A protein and the small-molecule ligand that binds it are described below.
Small molecule (SMILES): CC(=O)N[C@@H]1[C@@H](O)[C@H](O)[C@@H](CO)O[C@H]1O

Sequence of chain 1.B:
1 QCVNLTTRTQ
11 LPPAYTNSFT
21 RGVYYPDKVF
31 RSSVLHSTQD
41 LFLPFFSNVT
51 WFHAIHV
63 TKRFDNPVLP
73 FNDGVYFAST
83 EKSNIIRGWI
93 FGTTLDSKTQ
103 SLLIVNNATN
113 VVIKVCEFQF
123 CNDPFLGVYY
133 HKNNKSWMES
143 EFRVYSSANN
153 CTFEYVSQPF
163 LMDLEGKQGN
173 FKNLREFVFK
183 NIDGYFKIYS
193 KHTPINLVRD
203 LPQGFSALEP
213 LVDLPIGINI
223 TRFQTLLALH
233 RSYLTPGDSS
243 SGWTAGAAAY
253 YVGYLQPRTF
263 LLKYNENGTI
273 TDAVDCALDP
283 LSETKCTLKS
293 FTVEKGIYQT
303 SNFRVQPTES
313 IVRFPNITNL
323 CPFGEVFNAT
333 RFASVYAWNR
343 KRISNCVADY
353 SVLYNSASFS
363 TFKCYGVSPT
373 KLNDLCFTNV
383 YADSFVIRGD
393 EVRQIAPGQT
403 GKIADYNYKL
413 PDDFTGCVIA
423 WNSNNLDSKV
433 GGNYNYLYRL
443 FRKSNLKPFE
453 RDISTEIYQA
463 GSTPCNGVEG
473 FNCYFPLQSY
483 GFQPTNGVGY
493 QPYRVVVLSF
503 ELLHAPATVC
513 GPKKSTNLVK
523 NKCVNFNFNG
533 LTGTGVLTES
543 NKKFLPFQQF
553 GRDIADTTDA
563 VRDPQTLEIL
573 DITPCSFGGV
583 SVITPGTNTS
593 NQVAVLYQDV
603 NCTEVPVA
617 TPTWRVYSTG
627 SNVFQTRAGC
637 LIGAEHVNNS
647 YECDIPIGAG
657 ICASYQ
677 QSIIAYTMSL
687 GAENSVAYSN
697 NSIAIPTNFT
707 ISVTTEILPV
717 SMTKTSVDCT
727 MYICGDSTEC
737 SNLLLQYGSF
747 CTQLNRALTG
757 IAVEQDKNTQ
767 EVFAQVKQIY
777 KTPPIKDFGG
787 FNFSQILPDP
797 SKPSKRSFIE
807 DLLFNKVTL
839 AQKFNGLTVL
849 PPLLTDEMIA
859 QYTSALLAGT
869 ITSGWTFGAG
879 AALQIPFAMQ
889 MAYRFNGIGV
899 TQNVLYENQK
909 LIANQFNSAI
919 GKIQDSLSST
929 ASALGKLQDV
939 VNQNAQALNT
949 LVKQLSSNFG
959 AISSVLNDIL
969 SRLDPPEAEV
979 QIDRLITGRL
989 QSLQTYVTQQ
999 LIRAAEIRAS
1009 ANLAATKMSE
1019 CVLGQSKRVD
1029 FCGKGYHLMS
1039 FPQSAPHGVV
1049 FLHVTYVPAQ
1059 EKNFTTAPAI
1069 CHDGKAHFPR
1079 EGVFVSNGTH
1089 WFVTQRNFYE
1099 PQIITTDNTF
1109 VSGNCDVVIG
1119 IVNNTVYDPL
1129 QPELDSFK

Binding-site contacts:
Ligand atom C8 contacts residue ASN603 of chain 1.B at 4.4 Å.
Ligand atom N2 contacts residue ASN603 of chain 1.B at 2.9 Å (h-bond).
Ligand atom C5 contacts residue ASN603 of chain 1.B at 3.6 Å.
Ligand atom C8 contacts residue GLN631 of chain 1.B at 4.4 Å.
Ligand atom C2 contacts residue ASN603 of chain 1.B at 2.5 Å.
Ligand atom C4 contacts residue ASN603 of chain 1.B at 4.2 Å.
Ligand atom C1 contacts residue ASN603 of chain 1.B at 1.4 Å.
Ligand atom C3 contacts residue ASN603 of chain 1.B at 3.8 Å.
Ligand atom C7 contacts residue ASN603 of chain 1.B at 3.2 Å.
Ligand atom O5 contacts residue ASN603 of chain 1.B at 2.4 Å (h-bond).
Ligand atom O7 contacts residue ASN603 of chain 1.B at 3.1 Å (h-bond).